Sequence of chain 1.B:
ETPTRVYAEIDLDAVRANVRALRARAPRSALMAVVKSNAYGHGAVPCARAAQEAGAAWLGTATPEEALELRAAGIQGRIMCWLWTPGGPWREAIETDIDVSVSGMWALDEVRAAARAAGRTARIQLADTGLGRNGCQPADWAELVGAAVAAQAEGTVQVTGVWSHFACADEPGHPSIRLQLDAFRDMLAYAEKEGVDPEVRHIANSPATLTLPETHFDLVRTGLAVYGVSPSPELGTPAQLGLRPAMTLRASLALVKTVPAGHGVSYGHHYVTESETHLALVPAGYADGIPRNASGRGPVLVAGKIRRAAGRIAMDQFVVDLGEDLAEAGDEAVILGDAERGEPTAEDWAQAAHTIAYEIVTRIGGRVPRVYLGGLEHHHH

A small-molecule ligand and the protein it binds are described below.
Small molecule (SMILES): Cc1ncc(COP(=O)(O)O)c(CN[C@@H]2CONC2=O)c1O

Sequence of chain 1.A:
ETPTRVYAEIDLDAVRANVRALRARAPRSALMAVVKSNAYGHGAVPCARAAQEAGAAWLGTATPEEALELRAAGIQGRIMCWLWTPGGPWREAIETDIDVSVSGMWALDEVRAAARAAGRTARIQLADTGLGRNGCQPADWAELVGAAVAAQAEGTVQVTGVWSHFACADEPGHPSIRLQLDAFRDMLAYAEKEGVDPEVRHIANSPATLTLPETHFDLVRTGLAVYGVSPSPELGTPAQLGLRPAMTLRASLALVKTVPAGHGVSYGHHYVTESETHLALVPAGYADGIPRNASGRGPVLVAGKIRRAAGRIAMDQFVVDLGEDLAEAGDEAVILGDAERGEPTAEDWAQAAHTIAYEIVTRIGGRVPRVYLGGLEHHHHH

Binding-site contacts:
Ligand atom O3P contacts residue PRO210 of chain 1.B at 3.6 Å.
Ligand atom O2P contacts residue GLY226 of chain 1.B at 3.5 Å.
Ligand atom C2 contacts residue HIS168 of chain 1.B at 3.5 Å.
Ligand atom N1 contacts residue ARG224 of chain 1.B at 2.9 Å (salt-bridge).
Ligand atom C6 contacts residue ARG224 of chain 1.B at 3.5 Å.
Ligand atom N contacts residue TYR270 of chain 1.A at 3.1 Å (h-bond).
Ligand atom O contacts residue TYR270 of chain 1.A at 3.1 Å (h-bond).
Ligand atom O contacts residue ALA317 of chain 1.A at 3.5 Å.
Ligand atom C contacts residue TYR270 of chain 1.A at 3.2 Å (hydrophobic).
Ligand atom O3P contacts residue SER209 of chain 1.B at 3.7 Å.
Ligand atom C4A contacts residue LYS38 of chain 1.B at 3.1 Å.
Ligand atom C4 contacts residue LYS38 of chain 1.B at 3.5 Å.
Ligand atom O1P contacts residue SER209 of chain 1.B at 2.7 Å (h-bond).
Ligand atom C2A contacts residue TRP166 of chain 1.B at 3.6 Å (hydrophobic).
Ligand atom ND contacts residue TYR270 of chain 1.A at 3.6 Å.
Ligand atom C contacts residue MET318 of chain 1.A at 3.8 Å (hydrophobic).
Ligand atom O4P contacts residue ASN208 of chain 1.B at 3.6 Å.
Ligand atom O3P contacts residue TYR361 of chain 1.B at 2.6 Å (h-bond).
Ligand atom P contacts residue TYR42 of chain 1.B at 3.8 Å.
Ligand atom O2P contacts residue TYR361 of chain 1.B at 3.4 Å.
Ligand atom O1P contacts residue LEU227 of chain 1.B at 3.6 Å.
Ligand atom CB contacts residue TYR361 of chain 1.B at 3.7 Å (hydrophobic).
Ligand atom CA contacts residue TYR270 of chain 1.A at 3.4 Å (hydrophobic).
Ligand atom C5A contacts residue TYR42 of chain 1.B at 3.6 Å (hydrophobic).
Ligand atom O2P contacts residue LEU227 of chain 1.B at 2.9 Å (h-bond).
Ligand atom OG contacts residue TYR361 of chain 1.B at 3.7 Å.
Ligand atom C3 contacts residue HIS168 of chain 1.B at 3.6 Å.
Ligand atom C4A contacts residue TYR42 of chain 1.B at 3.4 Å (hydrophobic).
Ligand atom O1P contacts residue GLY226 of chain 1.B at 2.8 Å (h-bond).
Ligand atom N1 contacts residue HIS168 of chain 1.B at 3.6 Å.
Ligand atom C5A contacts residue ARG224 of chain 1.B at 3.8 Å.
Ligand atom O3 contacts residue ARG136 of chain 1.B at 3.1 Å (salt-bridge).
Ligand atom O3 contacts residue HIS168 of chain 1.B at 3.8 Å.
Ligand atom O contacts residue ARG136 of chain 1.B at 2.9 Å (salt-bridge).
Ligand atom OG contacts residue TYR289 of chain 1.A at 3.1 Å (h-bond).
Ligand atom ND contacts residue MET318 of chain 1.A at 3.2 Å (h-bond).
Ligand atom OG contacts residue MET318 of chain 1.A at 3.7 Å.
Ligand atom O2P contacts residue TYR42 of chain 1.B at 2.5 Å (h-bond).
Ligand atom P contacts residue GLY226 of chain 1.B at 3.8 Å.
Ligand atom ND contacts residue TYR289 of chain 1.A at 3.5 Å (h-bond).